Binding-site contacts:
Ligand atom O30 contacts residue LYS216 of chain 1.A at 3.2 Å.
Ligand atom C24 contacts residue GLY217 of chain 1.A at 3.5 Å.
Ligand atom C7 contacts residue PHE193 of chain 1.A at 3.6 Å (hydrophobic).
Ligand atom N31 contacts residue TYR240 of chain 1.A at 3.4 Å.
Ligand atom C8 contacts residue ASP219 of chain 1.A at 3.6 Å.
Ligand atom C2 contacts residue PHE193 of chain 1.A at 3.1 Å (hydrophobic).
Ligand atom C3 contacts residue ARG311 of chain 1.A at 3.7 Å.
Ligand atom C25 contacts residue LYS216 of chain 1.A at 3.6 Å.
Ligand atom C6 contacts residue ARG311 of chain 1.A at 3.6 Å.
Ligand atom C14 contacts residue VAL242 of chain 1.A at 3.4 Å (hydrophobic).
Ligand atom C36 contacts residue TYR240 of chain 1.A at 3.6 Å (hydrophobic).
Ligand atom C8 contacts residue TYR18 of chain 1.B at 3.6 Å (hydrophobic).
Ligand atom C27 contacts residue TYR188 of chain 1.A at 3.4 Å (hydrophobic).
Ligand atom F44 contacts residue GLN92 of chain 1.B at 3.5 Å.
Ligand atom C37 contacts residue TYR240 of chain 1.A at 3.5 Å (hydrophobic).
Ligand atom C6 contacts residue PHE193 of chain 1.A at 3.7 Å (hydrophobic).
Ligand atom C18 contacts residue HIS191 of chain 1.A at 3.4 Å.
Ligand atom N32 contacts residue PHE193 of chain 1.A at 3.2 Å (h-bond).
Ligand atom F45 contacts residue ARG349 of chain 1.A at 3.0 Å.
Ligand atom O4 contacts residue ALA244 of chain 1.A at 3.7 Å.
Ligand atom C1 contacts residue ALA244 of chain 1.A at 3.7 Å (hydrophobic).
Ligand atom C16 contacts residue VAL242 of chain 1.A at 3.7 Å (hydrophobic).
Ligand atom C42 contacts residue ALA379 of chain 1.A at 3.7 Å (hydrophobic).
Ligand atom C3 contacts residue PHE193 of chain 1.A at 3.3 Å (hydrophobic).
Ligand atom C33 contacts residue TYR240 of chain 1.A at 3.2 Å (hydrophobic).
Ligand atom C24 contacts residue TYR188 of chain 1.A at 3.3 Å (hydrophobic).
Ligand atom C1 contacts residue SER275 of chain 1.A at 3.6 Å.
Ligand atom C9 contacts residue TYR18 of chain 1.B at 3.5 Å (hydrophobic).
Ligand atom C8 contacts residue PHE193 of chain 1.A at 3.6 Å (hydrophobic).
Ligand atom C26 contacts residue TYR188 of chain 1.A at 3.4 Å (hydrophobic).
Ligand atom C12 contacts residue SER275 of chain 1.A at 3.5 Å.
Ligand atom C1 contacts residue PHE193 of chain 1.A at 3.6 Å (hydrophobic).
Ligand atom C10 contacts residue ARG196 of chain 1.A at 3.6 Å.
Ligand atom O4 contacts residue SER275 of chain 1.A at 2.6 Å (h-bond).
Ligand atom C25 contacts residue TYR188 of chain 1.A at 3.5 Å (hydrophobic).
Ligand atom O4 contacts residue ARG311 of chain 1.A at 3.6 Å.
Ligand atom C15 contacts residue HIS191 of chain 1.A at 3.7 Å.
Ligand atom C15 contacts residue VAL242 of chain 1.A at 3.4 Å (hydrophobic).
Ligand atom C41 contacts residue ALA379 of chain 1.A at 3.4 Å (hydrophobic).
Ligand atom N32 contacts residue ARG196 of chain 1.A at 3.0 Å (salt-bridge).

The small molecule below binds the protein below.
Small molecule (SMILES): Nc1ccc(/C=C/C(=O)NCc2cc3cc(-c4ccc(C(=O)N5CCC(F)(F)CC5)cc4)cc(-c4ccc(F)cc4)c3o2)cn1

Sequence of chain 1.A:
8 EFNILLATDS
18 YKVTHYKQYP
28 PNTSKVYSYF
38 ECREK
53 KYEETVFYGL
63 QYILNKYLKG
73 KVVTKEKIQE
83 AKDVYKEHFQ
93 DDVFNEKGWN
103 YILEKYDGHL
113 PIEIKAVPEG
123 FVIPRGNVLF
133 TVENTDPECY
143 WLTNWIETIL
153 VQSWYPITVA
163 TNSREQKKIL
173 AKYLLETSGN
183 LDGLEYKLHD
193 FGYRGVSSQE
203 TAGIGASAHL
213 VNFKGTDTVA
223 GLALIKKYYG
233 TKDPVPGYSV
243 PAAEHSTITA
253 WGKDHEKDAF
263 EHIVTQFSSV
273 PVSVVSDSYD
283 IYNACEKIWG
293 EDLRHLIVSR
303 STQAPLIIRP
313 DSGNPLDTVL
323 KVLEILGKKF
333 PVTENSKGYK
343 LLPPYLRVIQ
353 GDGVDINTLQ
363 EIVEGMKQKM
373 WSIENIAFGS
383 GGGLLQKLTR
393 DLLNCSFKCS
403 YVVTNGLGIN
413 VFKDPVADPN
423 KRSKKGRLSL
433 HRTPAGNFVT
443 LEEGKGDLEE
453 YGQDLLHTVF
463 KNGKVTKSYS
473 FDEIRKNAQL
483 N

Sequence of chain 1.B:
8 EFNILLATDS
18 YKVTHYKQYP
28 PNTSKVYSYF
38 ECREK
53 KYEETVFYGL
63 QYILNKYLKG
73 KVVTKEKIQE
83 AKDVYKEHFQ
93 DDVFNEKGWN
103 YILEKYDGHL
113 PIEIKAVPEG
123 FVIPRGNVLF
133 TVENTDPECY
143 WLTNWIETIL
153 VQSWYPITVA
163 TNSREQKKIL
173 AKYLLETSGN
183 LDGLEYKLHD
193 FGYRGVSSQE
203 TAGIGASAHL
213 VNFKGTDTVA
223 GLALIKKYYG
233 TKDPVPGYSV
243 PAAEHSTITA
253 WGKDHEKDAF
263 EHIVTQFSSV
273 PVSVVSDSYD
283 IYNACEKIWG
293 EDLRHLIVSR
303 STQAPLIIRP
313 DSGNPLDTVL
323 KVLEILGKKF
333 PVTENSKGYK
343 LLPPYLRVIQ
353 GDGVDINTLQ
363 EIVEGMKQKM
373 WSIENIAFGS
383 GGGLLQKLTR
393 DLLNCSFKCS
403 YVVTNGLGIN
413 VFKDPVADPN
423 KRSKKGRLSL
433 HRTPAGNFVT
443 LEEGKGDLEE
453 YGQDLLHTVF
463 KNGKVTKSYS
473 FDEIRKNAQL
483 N